The protein below binds the small molecule below.
Small molecule (SMILES): Cc1cc(N)nc(CCc2cc(F)cc(CC[C@@H]3C[C@H](F)CN3C)c2)c1

Binding-site contacts:
Ligand atom C16 contacts residue VAL271 of chain 1.B at 3.7 Å (hydrophobic).
Ligand atom C09 contacts residue GLU296 of chain 1.B at 3.6 Å.
Ligand atom C02 contacts residue PRO269 of chain 1.B at 3.9 Å (hydrophobic).
Ligand atom C12 contacts residue HEM1 of chain 1.G at 3.5 Å.
Ligand atom C17 contacts residue TYR410 of chain 1.B at 3.8 Å (hydrophobic).
Ligand atom C12 contacts residue VAL271 of chain 1.B at 3.5 Å (hydrophobic).
Ligand atom C04 contacts residue HEM1 of chain 1.G at 3.8 Å.
Ligand atom C18 contacts residue TYR410 of chain 1.B at 3.6 Å (hydrophobic).
Ligand atom F13 contacts residue PHE288 of chain 1.B at 3.1 Å.
Ligand atom C13 contacts residue HEM1 of chain 1.G at 3.5 Å.
Ligand atom N02 contacts residue HEM1 of chain 1.G at 3.1 Å.
Ligand atom C08 contacts residue GLU296 of chain 1.B at 3.4 Å.
Ligand atom F13 contacts residue MET274 of chain 1.B at 3.8 Å.
Ligand atom C14 contacts residue VAL271 of chain 1.B at 3.5 Å (hydrophobic).
Ligand atom C02 contacts residue GLU296 of chain 1.B at 3.5 Å.
Ligand atom C07 contacts residue SER289 of chain 1.B at 3.8 Å.
Ligand atom N01 contacts residue GLU296 of chain 1.B at 2.7 Å (salt-bridge).
Ligand atom N02 contacts residue GLU296 of chain 1.B at 2.7 Å (salt-bridge).
Ligand atom C02 contacts residue TRP291 of chain 1.B at 3.6 Å (hydrophobic).
Ligand atom C15 contacts residue VAL271 of chain 1.B at 3.7 Å (hydrophobic).
Ligand atom C13 contacts residue VAL271 of chain 1.B at 3.4 Å (hydrophobic).
Ligand atom C14 contacts residue MET274 of chain 1.B at 3.8 Å (hydrophobic).
Ligand atom C14 contacts residue HEM1 of chain 1.G at 3.5 Å.
Ligand atom C07 contacts residue HEM1 of chain 1.G at 3.4 Å.
Ligand atom C03 contacts residue HEM1 of chain 1.G at 3.1 Å.
Ligand atom N02 contacts residue TYR292 of chain 1.B at 3.8 Å.
Ligand atom C05 contacts residue VAL271 of chain 1.B at 3.7 Å (hydrophobic).
Ligand atom C11 contacts residue HEM1 of chain 1.G at 3.8 Å.
Ligand atom F13 contacts residue HEM1 of chain 1.G at 2.9 Å.
Ligand atom C03 contacts residue PRO269 of chain 1.B at 3.9 Å (hydrophobic).
Ligand atom C06 contacts residue GLU296 of chain 1.B at 3.5 Å.
Ligand atom F23 contacts residue MET40 of chain 1.B at 3.3 Å.
Ligand atom C02 contacts residue HEM1 of chain 1.G at 3.3 Å.
Ligand atom C07 contacts residue GLY290 of chain 1.B at 3.5 Å.
Ligand atom C09 contacts residue HEM1 of chain 1.G at 3.4 Å.
Ligand atom N02 contacts residue TRP291 of chain 1.B at 2.6 Å (h-bond).
Ligand atom C07 contacts residue PHE288 of chain 1.B at 3.8 Å (hydrophobic).
Ligand atom C11 contacts residue VAL271 of chain 1.B at 3.6 Å (hydrophobic).
Ligand atom C03 contacts residue TRP291 of chain 1.B at 3.9 Å (hydrophobic).
Ligand atom C16 contacts residue HEM1 of chain 1.G at 3.7 Å.

Sequence of chain 1.B:
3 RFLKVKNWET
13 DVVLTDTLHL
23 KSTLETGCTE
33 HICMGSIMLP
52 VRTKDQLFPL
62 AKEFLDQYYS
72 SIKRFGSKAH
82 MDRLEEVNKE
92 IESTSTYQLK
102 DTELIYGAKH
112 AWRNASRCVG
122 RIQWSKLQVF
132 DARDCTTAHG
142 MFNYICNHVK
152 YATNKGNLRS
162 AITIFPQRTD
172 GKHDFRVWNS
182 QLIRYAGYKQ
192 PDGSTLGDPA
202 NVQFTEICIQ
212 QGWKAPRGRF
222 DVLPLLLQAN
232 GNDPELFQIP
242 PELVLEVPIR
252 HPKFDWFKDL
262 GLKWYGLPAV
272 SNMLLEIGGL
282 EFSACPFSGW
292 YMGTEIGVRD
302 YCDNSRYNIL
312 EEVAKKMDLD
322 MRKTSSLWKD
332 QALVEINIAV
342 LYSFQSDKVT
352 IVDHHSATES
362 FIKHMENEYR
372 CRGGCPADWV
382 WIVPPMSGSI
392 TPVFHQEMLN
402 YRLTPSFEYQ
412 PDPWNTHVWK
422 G